The protein below binds the small molecule below.
Small molecule (SMILES): CC[C@H](C)[C@@H](C=O)NC(=O)[C@H](CO)NC(=O)[C@H](CCCCN)NC(=O)[C@@H](N)C(C)C

Sequence of chain 59.A:
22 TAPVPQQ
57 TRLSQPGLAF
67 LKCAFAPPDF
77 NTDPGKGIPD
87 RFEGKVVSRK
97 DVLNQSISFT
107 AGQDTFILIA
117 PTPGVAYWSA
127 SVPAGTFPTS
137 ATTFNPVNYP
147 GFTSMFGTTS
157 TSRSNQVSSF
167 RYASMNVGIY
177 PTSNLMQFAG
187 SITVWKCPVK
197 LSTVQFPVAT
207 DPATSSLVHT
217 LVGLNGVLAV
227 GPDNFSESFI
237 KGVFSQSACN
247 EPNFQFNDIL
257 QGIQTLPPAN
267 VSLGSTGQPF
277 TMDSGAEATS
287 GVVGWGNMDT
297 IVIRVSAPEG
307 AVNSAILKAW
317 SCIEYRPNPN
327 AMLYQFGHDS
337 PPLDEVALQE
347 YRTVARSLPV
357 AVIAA

Binding-site contacts:
Ligand atom CD1 contacts residue THR349 of chain 59.A at 4.3 Å.
Ligand atom CG2 contacts residue PHE71 of chain 59.A at 4.0 Å (hydrophobic).